This small molecule binds to this protein.
Small molecule (SMILES): CC(=O)N[C@H]1[C@H](O[C@H]2[C@H](O)[C@@H](NC(C)=O)CO[C@@H]2CO)O[C@H](CO)[C@@H](O)[C@@H]1O

Sequence of chain 1.H:
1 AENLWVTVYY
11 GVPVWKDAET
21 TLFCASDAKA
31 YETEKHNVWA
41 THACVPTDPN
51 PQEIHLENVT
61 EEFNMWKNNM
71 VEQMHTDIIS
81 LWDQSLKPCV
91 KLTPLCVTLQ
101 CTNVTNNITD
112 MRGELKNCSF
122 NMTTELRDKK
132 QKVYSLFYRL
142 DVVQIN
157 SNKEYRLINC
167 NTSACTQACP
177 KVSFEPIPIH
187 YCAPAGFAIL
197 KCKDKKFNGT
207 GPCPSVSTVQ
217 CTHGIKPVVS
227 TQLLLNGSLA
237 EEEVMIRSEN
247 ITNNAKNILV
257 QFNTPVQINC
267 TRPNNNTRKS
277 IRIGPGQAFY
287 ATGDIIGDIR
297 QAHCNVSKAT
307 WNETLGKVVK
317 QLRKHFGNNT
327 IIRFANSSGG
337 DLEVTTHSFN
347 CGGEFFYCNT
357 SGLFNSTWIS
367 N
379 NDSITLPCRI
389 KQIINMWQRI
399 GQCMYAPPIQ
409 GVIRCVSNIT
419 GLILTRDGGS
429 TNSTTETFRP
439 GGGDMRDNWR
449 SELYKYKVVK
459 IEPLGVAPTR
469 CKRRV

Binding-site contacts:
Ligand atom O7 contacts residue ASN103 of chain 1.H at 3.6 Å (h-bond).
Ligand atom O5 contacts residue ASP110 of chain 1.H at 3.5 Å (salt-bridge).
Ligand atom C5 contacts residue ASN103 of chain 1.H at 3.7 Å.
Ligand atom C5 contacts residue ASP110 of chain 1.H at 2.8 Å.
Ligand atom C4 contacts residue ASP110 of chain 1.H at 3.1 Å.
Ligand atom C8 contacts residue THR102 of chain 1.H at 3.9 Å.
Ligand atom C1 contacts residue ASN103 of chain 1.H at 1.4 Å.
Ligand atom C6 contacts residue ASP110 of chain 1.H at 1.4 Å.
Ligand atom C1 contacts residue ILE108 of chain 1.H at 3.8 Å (hydrophobic).
Ligand atom O5 contacts residue ILE108 of chain 1.H at 3.3 Å.
Ligand atom C2 contacts residue ILE108 of chain 1.H at 4.2 Å (hydrophobic).
Ligand atom O6 contacts residue ILE108 of chain 1.H at 4.0 Å.
Ligand atom O4 contacts residue ASP110 of chain 1.H at 3.0 Å (salt-bridge).
Ligand atom O6 contacts residue ASP110 of chain 1.H at 2.1 Å (salt-bridge).
Ligand atom C2 contacts residue ASN103 of chain 1.H at 2.2 Å.
Ligand atom C4 contacts residue ASN103 of chain 1.H at 4.2 Å.
Ligand atom C7 contacts residue ASN103 of chain 1.H at 3.2 Å.
Ligand atom C3 contacts residue ASN103 of chain 1.H at 3.6 Å.
Ligand atom C8 contacts residue ASN103 of chain 1.H at 4.3 Å.
Ligand atom O5 contacts residue ASN103 of chain 1.H at 2.5 Å (h-bond).
Ligand atom N2 contacts residue ASN103 of chain 1.H at 2.5 Å (h-bond).
Ligand atom C5 contacts residue ILE108 of chain 1.H at 4.4 Å (hydrophobic).